Sequence of chain 1.FA:
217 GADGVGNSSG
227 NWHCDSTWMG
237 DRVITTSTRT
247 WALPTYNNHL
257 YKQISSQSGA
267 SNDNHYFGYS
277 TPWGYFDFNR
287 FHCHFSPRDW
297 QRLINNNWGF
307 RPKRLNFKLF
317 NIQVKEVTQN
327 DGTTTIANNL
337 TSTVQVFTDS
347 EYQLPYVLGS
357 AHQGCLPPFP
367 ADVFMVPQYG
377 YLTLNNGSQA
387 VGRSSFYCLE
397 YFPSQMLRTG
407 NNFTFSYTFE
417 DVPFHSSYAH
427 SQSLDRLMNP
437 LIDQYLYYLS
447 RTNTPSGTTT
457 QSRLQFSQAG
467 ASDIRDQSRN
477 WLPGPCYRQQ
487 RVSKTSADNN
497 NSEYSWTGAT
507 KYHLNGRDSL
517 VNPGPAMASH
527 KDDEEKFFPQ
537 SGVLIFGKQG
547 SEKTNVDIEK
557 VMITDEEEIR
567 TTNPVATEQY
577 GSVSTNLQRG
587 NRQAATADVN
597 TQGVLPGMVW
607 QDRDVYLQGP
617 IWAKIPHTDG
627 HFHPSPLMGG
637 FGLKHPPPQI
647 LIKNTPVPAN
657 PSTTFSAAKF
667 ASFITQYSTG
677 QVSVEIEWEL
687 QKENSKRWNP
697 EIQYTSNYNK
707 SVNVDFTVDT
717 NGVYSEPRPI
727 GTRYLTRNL

Binding-site contacts:
Ligand atom N6 contacts residue GLY638 of chain 1.FA at 3.0 Å (h-bond).
Ligand atom C6 contacts residue VAL418 of chain 1.FA at 4.0 Å (hydrophobic).
Ligand atom N9 contacts residue PRO630 of chain 1.FA at 4.0 Å.
Ligand atom N1 contacts residue VAL418 of chain 1.FA at 4.1 Å.
Ligand atom C8 contacts residue PRO419 of chain 1.FA at 4.4 Å (hydrophobic).
Ligand atom N6 contacts residue VAL418 of chain 1.FA at 3.5 Å.
Ligand atom C4 contacts residue SER631 of chain 1.FA at 4.4 Å.
Ligand atom O5' contacts residue PRO630 of chain 1.FA at 3.9 Å.
Ligand atom C5 contacts residue PRO419 of chain 1.FA at 4.0 Å (hydrophobic).
Ligand atom O4' contacts residue PRO630 of chain 1.FA at 3.4 Å.
Ligand atom N7 contacts residue PRO419 of chain 1.FA at 4.0 Å.
Ligand atom C6 contacts residue GLY638 of chain 1.FA at 3.9 Å.
Ligand atom C2 contacts residue PRO630 of chain 1.FA at 3.5 Å (hydrophobic).
Ligand atom C6 contacts residue PRO419 of chain 1.FA at 4.1 Å (hydrophobic).
Ligand atom N6 contacts residue SER631 of chain 1.FA at 4.2 Å.
Ligand atom N1 contacts residue GLY638 of chain 1.FA at 3.5 Å (h-bond).
Ligand atom C8 contacts residue SER631 of chain 1.FA at 3.8 Å.
Ligand atom C6 contacts residue SER631 of chain 1.FA at 4.3 Å.
Ligand atom P contacts residue HIS627 of chain 1.FA at 4.0 Å.
Ligand atom C4 contacts residue PRO419 of chain 1.FA at 4.4 Å (hydrophobic).
Ligand atom N3 contacts residue PRO630 of chain 1.FA at 3.3 Å.
Ligand atom C4 contacts residue PRO630 of chain 1.FA at 3.6 Å (hydrophobic).
Ligand atom C5 contacts residue SER631 of chain 1.FA at 3.9 Å.
Ligand atom C6 contacts residue PRO630 of chain 1.FA at 4.3 Å (hydrophobic).
Ligand atom N6 contacts residue PRO419 of chain 1.FA at 4.5 Å.
Ligand atom N9 contacts residue HIS629 of chain 1.FA at 4.3 Å.
Ligand atom N1 contacts residue PRO419 of chain 1.FA at 4.4 Å.
Ligand atom N7 contacts residue SER631 of chain 1.FA at 3.3 Å.
Ligand atom P contacts residue PRO630 of chain 1.FA at 4.5 Å.
Ligand atom O1P contacts residue LYS640 of chain 1.FA at 4.4 Å.
Ligand atom C5 contacts residue PRO630 of chain 1.FA at 4.1 Å (hydrophobic).
Ligand atom C1' contacts residue PRO630 of chain 1.FA at 4.0 Å (hydrophobic).
Ligand atom N6 contacts residue PHE637 of chain 1.FA at 4.0 Å.
Ligand atom C2' contacts residue HIS629 of chain 1.FA at 4.5 Å.
Ligand atom C8 contacts residue HIS629 of chain 1.FA at 3.6 Å.
Ligand atom C1' contacts residue HIS629 of chain 1.FA at 3.8 Å.
Ligand atom O1P contacts residue PRO630 of chain 1.FA at 4.3 Å.
Ligand atom N7 contacts residue HIS629 of chain 1.FA at 4.3 Å.
Ligand atom N1 contacts residue PRO630 of chain 1.FA at 4.0 Å.
Ligand atom O4' contacts residue HIS629 of chain 1.FA at 4.2 Å.

The protein below binds the small molecule below.
Small molecule (SMILES): Nc1ncnc2c1ncn2[C@H]1C[C@H](O)[C@@H](COP(=O)(O)O)O1